Binding-site contacts:
Ligand atom N1 contacts residue GLN261 of chain 1.A at 2.7 Å (h-bond).
Ligand atom N6 contacts residue PHE263 of chain 1.A at 3.5 Å.
Ligand atom C5' contacts residue VAL208 of chain 1.A at 3.7 Å (hydrophobic).
Ligand atom N6 contacts residue VAL264 of chain 1.A at 3.1 Å (h-bond).
Ligand atom O1B contacts residue MG1 of chain 1.L at 2.9 Å.
Ligand atom O2A contacts residue MG1 of chain 1.L at 2.4 Å.
Ligand atom C2 contacts residue GLN261 of chain 1.A at 3.3 Å.
Ligand atom C2 contacts residue VAL219 of chain 1.A at 3.8 Å (hydrophobic).
Ligand atom O1G contacts residue MG1 of chain 1.L at 2.3 Å.
Ligand atom N7 contacts residue VAL264 of chain 1.A at 3.8 Å.
Ligand atom PB contacts residue ASP313 of chain 1.A at 3.6 Å.
Ligand atom PB contacts residue MG1 of chain 1.L at 3.9 Å.
Ligand atom C5 contacts residue ILE303 of chain 1.A at 3.8 Å (hydrophobic).
Ligand atom N6 contacts residue ILE312 of chain 1.A at 3.8 Å.
Ligand atom O3G contacts residue HIS202 of chain 1.A at 2.7 Å (h-bond).
Ligand atom N3 contacts residue ILE312 of chain 1.A at 3.5 Å.
Ligand atom N6 contacts residue GLU262 of chain 1.A at 3.0 Å (salt-bridge).
Ligand atom N7 contacts residue PHE263 of chain 1.A at 3.6 Å.
Ligand atom O3A contacts residue ASP313 of chain 1.A at 2.9 Å (salt-bridge).
Ligand atom C6 contacts residue VAL219 of chain 1.A at 3.7 Å (hydrophobic).
Ligand atom C6 contacts residue GLN261 of chain 1.A at 3.8 Å.
Ligand atom PA contacts residue MG1 of chain 1.L at 3.7 Å.
Ligand atom O3A contacts residue MG1 of chain 1.L at 3.9 Å.
Ligand atom O2G contacts residue ASP200 of chain 1.A at 3.3 Å (salt-bridge).
Ligand atom O2B contacts residue GLU315 of chain 1.A at 3.8 Å.
Ligand atom O3' contacts residue LEU198 of chain 1.A at 3.5 Å.
Ligand atom O2A contacts residue VAL208 of chain 1.A at 3.5 Å.
Ligand atom N1 contacts residue ILE312 of chain 1.A at 3.7 Å.
Ligand atom N1 contacts residue VAL219 of chain 1.A at 3.8 Å.
Ligand atom O2B contacts residue ASP313 of chain 1.A at 3.2 Å (salt-bridge).
Ligand atom PG contacts residue ASP200 of chain 1.A at 3.8 Å.
Ligand atom PG contacts residue MG1 of chain 1.L at 3.6 Å.
Ligand atom O1G contacts residue ASP200 of chain 1.A at 3.1 Å (salt-bridge).
Ligand atom O2A contacts residue GLY199 of chain 1.A at 3.5 Å.
Ligand atom C4 contacts residue ILE312 of chain 1.A at 3.6 Å (hydrophobic).
Ligand atom O1G contacts residue GLY199 of chain 1.A at 3.5 Å.
Ligand atom C2 contacts residue ILE312 of chain 1.A at 3.6 Å (hydrophobic).
Ligand atom C8 contacts residue ILE303 of chain 1.A at 3.7 Å (hydrophobic).
Ligand atom N7 contacts residue ILE303 of chain 1.A at 3.4 Å.
Ligand atom C2 contacts residue LYS221 of chain 1.A at 3.4 Å.

Sequence of chain 1.A:
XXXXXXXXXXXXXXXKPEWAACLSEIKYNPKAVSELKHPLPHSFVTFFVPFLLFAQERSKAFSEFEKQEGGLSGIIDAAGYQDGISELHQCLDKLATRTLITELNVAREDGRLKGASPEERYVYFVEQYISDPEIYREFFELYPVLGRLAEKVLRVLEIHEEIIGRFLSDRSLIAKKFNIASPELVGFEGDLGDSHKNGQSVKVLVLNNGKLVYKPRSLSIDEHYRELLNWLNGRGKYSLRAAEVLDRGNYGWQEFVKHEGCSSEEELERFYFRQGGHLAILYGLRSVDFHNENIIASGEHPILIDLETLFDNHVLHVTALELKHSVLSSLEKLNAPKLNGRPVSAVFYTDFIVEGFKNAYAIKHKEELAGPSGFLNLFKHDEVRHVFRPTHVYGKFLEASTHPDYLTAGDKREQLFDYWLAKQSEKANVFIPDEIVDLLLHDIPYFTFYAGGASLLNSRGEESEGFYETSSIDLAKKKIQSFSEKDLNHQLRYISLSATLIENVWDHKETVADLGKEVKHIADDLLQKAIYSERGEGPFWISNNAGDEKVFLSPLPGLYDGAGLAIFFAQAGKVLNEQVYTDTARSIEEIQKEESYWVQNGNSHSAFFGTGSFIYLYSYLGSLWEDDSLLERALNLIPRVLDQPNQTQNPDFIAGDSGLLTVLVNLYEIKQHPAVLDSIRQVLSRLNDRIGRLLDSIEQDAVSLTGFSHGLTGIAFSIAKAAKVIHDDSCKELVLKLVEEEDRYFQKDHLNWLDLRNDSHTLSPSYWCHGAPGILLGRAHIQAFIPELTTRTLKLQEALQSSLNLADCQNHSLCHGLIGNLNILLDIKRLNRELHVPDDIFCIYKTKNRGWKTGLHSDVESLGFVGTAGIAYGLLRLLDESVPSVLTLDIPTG

A protein and the small-molecule ligand that binds it are described below.
Small molecule (SMILES): Nc1ncnc2c1ncn2[C@@H]1O[C@H](CO[P](=O)(O)O[P](=O)(O)NP(=O)(O)O)[C@@H](O)[C@H]1O